Sequence of chain 1.A:
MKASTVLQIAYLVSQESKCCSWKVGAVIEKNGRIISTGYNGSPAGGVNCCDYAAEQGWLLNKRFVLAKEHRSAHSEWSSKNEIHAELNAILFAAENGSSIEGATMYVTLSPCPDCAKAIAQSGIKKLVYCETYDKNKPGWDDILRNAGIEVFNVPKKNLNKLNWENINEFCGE

Binding-site contacts:
Ligand atom OP3 contacts residue HIS94 of chain 1.A at 2.8 Å (h-bond).
Ligand atom O2 contacts residue HIS104 of chain 1.A at 3.1 Å.
Ligand atom N1 contacts residue VAL24 of chain 1.A at 3.6 Å.
Ligand atom O4 contacts residue CYS132 of chain 1.A at 2.9 Å (h-bond).
Ligand atom C6 contacts residue HIS104 of chain 1.A at 3.6 Å.
Ligand atom O4 contacts residue PRO131 of chain 1.A at 3.3 Å.
Ligand atom C2 contacts residue HIS104 of chain 1.A at 3.6 Å.
Ligand atom C2' contacts residue HIS104 of chain 1.A at 3.3 Å.
Ligand atom P contacts residue SER21 of chain 1.A at 3.5 Å.
Ligand atom O5' contacts residue SER21 of chain 1.A at 3.3 Å (h-bond).
Ligand atom O4 contacts residue ZN1 of chain 1.B at 2.2 Å.
Ligand atom O4' contacts residue VAL24 of chain 1.A at 3.6 Å.
Ligand atom O2 contacts residue ALA105 of chain 1.A at 3.0 Å (h-bond).
Ligand atom O3' contacts residue GLU102 of chain 1.A at 3.5 Å (salt-bridge).
Ligand atom OP1 contacts residue LYS155 of chain 1.A at 3.5 Å.
Ligand atom P contacts residue TYR153 of chain 1.A at 3.6 Å.
Ligand atom C5' contacts residue TYR153 of chain 1.A at 3.4 Å (hydrophobic).
Ligand atom OP3 contacts residue SER95 of chain 1.A at 3.4 Å (h-bond).
Ligand atom O4 contacts residue HIS104 of chain 1.A at 3.6 Å (h-bond).
Ligand atom O3' contacts residue ASN40 of chain 1.A at 2.9 Å (h-bond).
Ligand atom O5' contacts residue HIS94 of chain 1.A at 3.4 Å.
Ligand atom OP1 contacts residue TYR153 of chain 1.A at 2.6 Å (h-bond).
Ligand atom O4 contacts residue GLU106 of chain 1.A at 2.6 Å (salt-bridge).
Ligand atom O3' contacts residue CYS19 of chain 1.A at 3.1 Å (h-bond).
Ligand atom O3' contacts residue SER98 of chain 1.A at 3.4 Å (h-bond).
Ligand atom C4 contacts residue GLU106 of chain 1.A at 3.1 Å.
Ligand atom C3' contacts residue SER98 of chain 1.A at 3.4 Å.
Ligand atom N3 contacts residue GLU106 of chain 1.A at 2.8 Å (salt-bridge).
Ligand atom P contacts residue SER95 of chain 1.A at 3.5 Å.
Ligand atom C2 contacts residue VAL24 of chain 1.A at 3.5 Å (hydrophobic).
Ligand atom OP3 contacts residue SER21 of chain 1.A at 2.7 Å (h-bond).
Ligand atom C4 contacts residue ZN1 of chain 1.B at 3.3 Å.
Ligand atom OP2 contacts residue HIS94 of chain 1.A at 3.6 Å.
Ligand atom O2 contacts residue ASN40 of chain 1.A at 3.4 Å.
Ligand atom O4' contacts residue ASN40 of chain 1.A at 3.6 Å (h-bond).
Ligand atom P contacts residue HIS94 of chain 1.A at 3.6 Å.
Ligand atom N3 contacts residue VAL24 of chain 1.A at 3.6 Å.
Ligand atom OP1 contacts residue ARG91 of chain 1.A at 2.8 Å (salt-bridge).
Ligand atom OP3 contacts residue ARG91 of chain 1.A at 3.2 Å (salt-bridge).
Ligand atom OP2 contacts residue SER95 of chain 1.A at 3.0 Å (h-bond).

This protein binds this small molecule.
Small molecule (SMILES): O=C1N[C@H](O)C=CN1[C@H]1C[C@H](O)[C@@H](COP(=O)(O)O)O1